Sequence of chain 1.A:
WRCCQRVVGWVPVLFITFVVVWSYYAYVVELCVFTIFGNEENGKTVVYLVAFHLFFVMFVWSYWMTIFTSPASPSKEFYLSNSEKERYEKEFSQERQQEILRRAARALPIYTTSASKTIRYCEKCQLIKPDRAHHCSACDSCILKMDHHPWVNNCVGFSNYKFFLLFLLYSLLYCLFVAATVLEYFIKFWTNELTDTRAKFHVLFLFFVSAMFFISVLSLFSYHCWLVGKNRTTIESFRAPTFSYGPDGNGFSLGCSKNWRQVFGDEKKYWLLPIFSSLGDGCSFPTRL

Binding-site contacts:
Ligand atom C02 contacts residue SER278 of chain 1.A at 4.2 Å.
Ligand atom C02 contacts residue PHE277 of chain 1.A at 3.6 Å (hydrophobic).
Ligand atom C01 contacts residue TYR271 of chain 1.A at 4.3 Å (hydrophobic).
Ligand atom C03 contacts residue PHE277 of chain 1.A at 3.5 Å (hydrophobic).
Ligand atom C05 contacts residue ILE276 of chain 1.A at 4.3 Å (hydrophobic).
Ligand atom C01 contacts residue PHE277 of chain 1.A at 4.4 Å (hydrophobic).
Ligand atom C05 contacts residue TYR271 of chain 1.A at 4.1 Å (hydrophobic).
Ligand atom C04 contacts residue PHE277 of chain 1.A at 3.7 Å (hydrophobic).
Ligand atom C01 contacts residue SER278 of chain 1.A at 4.0 Å.
Ligand atom O07 contacts residue TYR271 of chain 1.A at 2.9 Å (h-bond).
Ligand atom C05 contacts residue PHE277 of chain 1.A at 4.5 Å (hydrophobic).
Ligand atom C03 contacts residue TYR271 of chain 1.A at 4.0 Å (hydrophobic).

This small molecule binds to this protein.
Small molecule (SMILES): C[C@H](O)CC[C@H](C)O